The protein below binds the small molecule below.
Small molecule (SMILES): CC(=O)N[C@@H]1[C@@H](O)[C@H](O)[C@@H](CO)O[C@H]1O

Binding-site contacts:
Ligand atom O5 contacts residue ASN201 of chain 1.A at 2.6 Å (h-bond).
Ligand atom C5 contacts residue LEU204 of chain 1.A at 4.1 Å (hydrophobic).
Ligand atom C1 contacts residue LEU204 of chain 1.A at 4.0 Å (hydrophobic).
Ligand atom O5 contacts residue SER203 of chain 1.A at 2.6 Å (h-bond).
Ligand atom C2 contacts residue SER203 of chain 1.A at 4.5 Å.
Ligand atom C7 contacts residue ASN201 of chain 1.A at 3.2 Å.
Ligand atom C4 contacts residue LEU204 of chain 1.A at 4.4 Å (hydrophobic).
Ligand atom C6 contacts residue SER203 of chain 1.A at 3.6 Å.
Ligand atom C6 contacts residue LEU204 of chain 1.A at 3.8 Å (hydrophobic).
Ligand atom O5 contacts residue LEU204 of chain 1.A at 3.3 Å.
Ligand atom C8 contacts residue ASN201 of chain 1.A at 3.3 Å.
Ligand atom C3 contacts residue ASN201 of chain 1.A at 3.8 Å.
Ligand atom C2 contacts residue ASN201 of chain 1.A at 2.5 Å.
Ligand atom O7 contacts residue ASN201 of chain 1.A at 4.0 Å.
Ligand atom C5 contacts residue SER203 of chain 1.A at 3.2 Å.
Ligand atom C1 contacts residue SER203 of chain 1.A at 3.0 Å.
Ligand atom C4 contacts residue ASN201 of chain 1.A at 4.4 Å.
Ligand atom O6 contacts residue LEU204 of chain 1.A at 4.4 Å.
Ligand atom N2 contacts residue ASN201 of chain 1.A at 2.8 Å (h-bond).
Ligand atom C5 contacts residue ASN201 of chain 1.A at 3.8 Å.
Ligand atom C1 contacts residue ASN201 of chain 1.A at 1.5 Å.
Ligand atom C2 contacts residue LEU204 of chain 1.A at 4.2 Å (hydrophobic).

Sequence of chain 1.A:
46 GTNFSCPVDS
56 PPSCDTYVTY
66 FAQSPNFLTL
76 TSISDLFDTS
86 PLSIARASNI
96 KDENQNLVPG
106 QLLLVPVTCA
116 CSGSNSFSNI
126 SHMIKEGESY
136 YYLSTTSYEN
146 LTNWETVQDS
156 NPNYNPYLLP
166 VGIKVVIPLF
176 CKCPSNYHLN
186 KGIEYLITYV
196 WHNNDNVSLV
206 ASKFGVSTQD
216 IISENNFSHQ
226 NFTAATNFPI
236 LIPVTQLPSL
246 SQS